A protein and the small-molecule ligand that binds it are described below.
Small molecule (SMILES): OC[C@@H](O)[C@H]1O[C@H](O)[C@@H](O)[C@@H](O)[C@@H]1O

Sequence of chain 1.A:
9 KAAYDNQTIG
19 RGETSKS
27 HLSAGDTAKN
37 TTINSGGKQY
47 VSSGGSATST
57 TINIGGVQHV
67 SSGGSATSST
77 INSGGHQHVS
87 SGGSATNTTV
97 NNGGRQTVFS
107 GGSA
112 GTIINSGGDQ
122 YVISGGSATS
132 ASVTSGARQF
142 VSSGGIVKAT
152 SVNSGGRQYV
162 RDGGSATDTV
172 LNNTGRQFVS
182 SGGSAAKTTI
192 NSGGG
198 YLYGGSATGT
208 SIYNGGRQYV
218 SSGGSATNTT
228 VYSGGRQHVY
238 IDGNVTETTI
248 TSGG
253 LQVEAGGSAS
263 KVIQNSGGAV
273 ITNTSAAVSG

Binding-site contacts:
Ligand atom O3 contacts residue SER230 of chain 1.A at 4.5 Å.
Ligand atom C6 contacts residue ASN211 of chain 1.A at 3.8 Å.
Ligand atom C1 contacts residue SER249 of chain 1.A at 4.4 Å.
Ligand atom O5 contacts residue 2891 of chain 1.BA at 3.7 Å.
Ligand atom C1 contacts residue GLY250 of chain 1.A at 4.5 Å.
Ligand atom O5 contacts residue SER230 of chain 1.A at 2.3 Å (h-bond).
Ligand atom C4 contacts residue ASN211 of chain 1.A at 4.2 Å.
Ligand atom C5 contacts residue SER230 of chain 1.A at 2.9 Å.
Ligand atom C1 contacts residue 2891 of chain 1.BA at 3.5 Å.
Ligand atom C4 contacts residue SER230 of chain 1.A at 3.6 Å.
Ligand atom O4 contacts residue ASN211 of chain 1.A at 3.1 Å (h-bond).
Ligand atom O7 contacts residue ASN211 of chain 1.A at 3.9 Å.
Ligand atom C1 contacts residue SER230 of chain 1.A at 1.3 Å.
Ligand atom C5 contacts residue GLY231 of chain 1.A at 4.4 Å.
Ligand atom C2 contacts residue GLY250 of chain 1.A at 4.5 Å.
Ligand atom C7 contacts residue ASN211 of chain 1.A at 3.8 Å.
Ligand atom O2 contacts residue SER230 of chain 1.A at 3.6 Å (h-bond).
Ligand atom C6 contacts residue SER230 of chain 1.A at 3.9 Å.
Ligand atom C3 contacts residue SER230 of chain 1.A at 3.1 Å.
Ligand atom C2 contacts residue 2891 of chain 1.BA at 3.6 Å.
Ligand atom C1 contacts residue GLY231 of chain 1.A at 4.5 Å.
Ligand atom O2 contacts residue 2891 of chain 1.BA at 2.9 Å (h-bond).
Ligand atom O6 contacts residue SER230 of chain 1.A at 4.0 Å.
Ligand atom C2 contacts residue SER230 of chain 1.A at 2.4 Å.
Ligand atom C5 contacts residue ASN211 of chain 1.A at 4.1 Å.